Sequence of chain 1.A:
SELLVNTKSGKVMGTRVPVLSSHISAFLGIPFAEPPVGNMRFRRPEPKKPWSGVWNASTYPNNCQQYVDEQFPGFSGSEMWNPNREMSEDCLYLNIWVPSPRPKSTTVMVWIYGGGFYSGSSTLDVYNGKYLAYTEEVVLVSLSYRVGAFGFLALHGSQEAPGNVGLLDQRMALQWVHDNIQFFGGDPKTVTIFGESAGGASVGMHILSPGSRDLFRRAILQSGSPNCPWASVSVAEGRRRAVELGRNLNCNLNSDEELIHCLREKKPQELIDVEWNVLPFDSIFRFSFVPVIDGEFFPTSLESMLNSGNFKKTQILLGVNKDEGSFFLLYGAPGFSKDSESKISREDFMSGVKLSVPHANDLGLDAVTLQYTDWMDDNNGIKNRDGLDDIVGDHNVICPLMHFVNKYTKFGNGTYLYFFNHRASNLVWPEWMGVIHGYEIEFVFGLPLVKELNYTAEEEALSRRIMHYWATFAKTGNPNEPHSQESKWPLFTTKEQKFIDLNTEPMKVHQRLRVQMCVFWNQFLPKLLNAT

Binding-site contacts:
Ligand atom N5 contacts residue PHE330 of chain 1.A at 3.8 Å.
Ligand atom N3 contacts residue TRP279 of chain 1.A at 3.1 Å.
Ligand atom C9 contacts residue TRP279 of chain 1.A at 3.6 Å (hydrophobic).
Ligand atom C3 contacts residue TYR121 of chain 1.A at 4.0 Å (hydrophobic).
Ligand atom C15 contacts residue PHE330 of chain 1.A at 3.7 Å (hydrophobic).
Ligand atom O1 contacts residue ILE275 of chain 1.A at 4.0 Å.
Ligand atom C11 contacts residue TRP279 of chain 1.A at 3.9 Å (hydrophobic).
Ligand atom N6 contacts residue PHE330 of chain 1.A at 3.8 Å.
Ligand atom C11 contacts residue TYR70 of chain 1.A at 3.6 Å (hydrophobic).
Ligand atom N1 contacts residue PHE330 of chain 1.A at 3.2 Å.
Ligand atom C10 contacts residue TYR70 of chain 1.A at 3.6 Å (hydrophobic).
Ligand atom C8 contacts residue TRP279 of chain 1.A at 3.5 Å (hydrophobic).
Ligand atom C12 contacts residue PHE330 of chain 1.A at 3.4 Å (hydrophobic).
Ligand atom C8 contacts residue TYR70 of chain 1.A at 3.5 Å (hydrophobic).
Ligand atom O1 contacts residue TYR70 of chain 1.A at 3.9 Å.
Ligand atom C10 contacts residue TRP279 of chain 1.A at 3.5 Å (hydrophobic).
Ligand atom C7 contacts residue TRP279 of chain 1.A at 3.3 Å (hydrophobic).
Ligand atom C14 contacts residue PHE330 of chain 1.A at 3.5 Å (hydrophobic).
Ligand atom N3 contacts residue GLU278 of chain 1.A at 3.7 Å.
Ligand atom C3 contacts residue PHE331 of chain 1.A at 4.0 Å (hydrophobic).
Ligand atom O1 contacts residue GLU278 of chain 1.A at 2.8 Å (salt-bridge).
Ligand atom O1 contacts residue TRP279 of chain 1.A at 3.1 Å.
Ligand atom C9 contacts residue TYR70 of chain 1.A at 3.4 Å (hydrophobic).
Ligand atom C1 contacts residue PHE330 of chain 1.A at 4.0 Å (hydrophobic).
Ligand atom N4 contacts residue TYR70 of chain 1.A at 3.6 Å.
Ligand atom C15 contacts residue PHE331 of chain 1.A at 3.8 Å (hydrophobic).
Ligand atom N3 contacts residue TYR70 of chain 1.A at 3.4 Å.
Ligand atom N3 contacts residue TYR121 of chain 1.A at 3.6 Å.
Ligand atom C9 contacts residue TYR121 of chain 1.A at 3.7 Å (hydrophobic).
Ligand atom O2 contacts residue ASP72 of chain 1.A at 2.7 Å (salt-bridge).
Ligand atom C13 contacts residue ASP72 of chain 1.A at 3.9 Å.
Ligand atom C4 contacts residue TYR121 of chain 1.A at 3.5 Å (hydrophobic).
Ligand atom C2 contacts residue TYR121 of chain 1.A at 3.3 Å (hydrophobic).
Ligand atom N6 contacts residue ASP72 of chain 1.A at 3.9 Å.
Ligand atom C13 contacts residue PHE330 of chain 1.A at 3.5 Å (hydrophobic).
Ligand atom N4 contacts residue TRP279 of chain 1.A at 3.4 Å.
Ligand atom O2 contacts residue SER81 of chain 1.A at 3.5 Å (h-bond).
Ligand atom C1 contacts residue TYR334 of chain 1.A at 3.7 Å (hydrophobic).
Ligand atom N2 contacts residue TYR70 of chain 1.A at 3.4 Å.
Ligand atom C12 contacts residue PHE331 of chain 1.A at 3.6 Å (hydrophobic).

A small-molecule ligand and the protein it binds are described below.
Small molecule (SMILES): ON/C=C1\N=CCN1CCCCCCCN1CC=N/C1=C\NO